This small molecule binds to this protein.
Small molecule (SMILES): NC(=O)CCCSc1nc(N)nc(-c2c(Cl)cc3c4c(cccc24)COC3)n1

Binding-site contacts:
Ligand atom C1 contacts residue PHE131 of chain 1.B at 3.7 Å (hydrophobic).
Ligand atom C10 contacts residue PHE131 of chain 1.B at 3.7 Å (hydrophobic).
Ligand atom C25 contacts residue MET91 of chain 1.B at 3.5 Å (hydrophobic).
Ligand atom N19 contacts residue ASN44 of chain 1.B at 4.0 Å.
Ligand atom S24 contacts residue GLY90 of chain 1.B at 3.6 Å (h-bond).
Ligand atom C23 contacts residue MET91 of chain 1.B at 3.9 Å (hydrophobic).
Ligand atom C23 contacts residue ALA48 of chain 1.B at 4.0 Å (hydrophobic).
Ligand atom O2 contacts residue PHE131 of chain 1.B at 4.0 Å.
Ligand atom C12 contacts residue LEU100 of chain 1.B at 3.9 Å (hydrophobic).
Ligand atom S24 contacts residue ALA48 of chain 1.B at 3.8 Å.
Ligand atom C1 contacts residue ASN99 of chain 1.B at 3.4 Å.
Ligand atom N19 contacts residue THR177 of chain 1.B at 3.9 Å.
Ligand atom CL1 contacts residue MET91 of chain 1.B at 3.9 Å.
Ligand atom C3 contacts residue GLY128 of chain 1.B at 3.7 Å.
Ligand atom N19 contacts residue SER45 of chain 1.B at 3.8 Å.
Ligand atom N22 contacts residue ALA48 of chain 1.B at 3.5 Å.
Ligand atom S24 contacts residue ILE89 of chain 1.B at 3.9 Å.
Ligand atom C18 contacts residue ASP86 of chain 1.B at 3.9 Å.
Ligand atom O2 contacts residue ASN99 of chain 1.B at 3.9 Å.
Ligand atom N30 contacts residue ALA48 of chain 1.B at 3.8 Å.
Ligand atom C10 contacts residue ASN99 of chain 1.B at 3.9 Å.
Ligand atom C25 contacts residue ASN99 of chain 1.B at 3.6 Å.
Ligand atom C25 contacts residue GLY90 of chain 1.B at 3.8 Å.
Ligand atom N16 contacts residue MET91 of chain 1.B at 3.6 Å.
Ligand atom N17 contacts residue ASN44 of chain 1.B at 3.7 Å.
Ligand atom C18 contacts residue ASN44 of chain 1.B at 4.0 Å.
Ligand atom C11 contacts residue PHE131 of chain 1.B at 3.5 Å (hydrophobic).
Ligand atom CL1 contacts residue PHE131 of chain 1.B at 3.9 Å.
Ligand atom N19 contacts residue ASP86 of chain 1.B at 2.9 Å (salt-bridge).
Ligand atom N22 contacts residue THR177 of chain 1.B at 3.6 Å.
Ligand atom O2 contacts residue TYR132 of chain 1.B at 3.5 Å.
Ligand atom C18 contacts residue THR177 of chain 1.B at 4.0 Å.
Ligand atom CL1 contacts residue LEU100 of chain 1.B at 4.0 Å.
Ligand atom S24 contacts residue MET91 of chain 1.B at 4.0 Å.
Ligand atom C1 contacts residue TYR132 of chain 1.B at 3.7 Å (hydrophobic).
Ligand atom C3 contacts residue ASN99 of chain 1.B at 3.6 Å.
Ligand atom N30 contacts residue ASP47 of chain 1.B at 3.8 Å.
Ligand atom C27 contacts residue ILE89 of chain 1.B at 3.5 Å (hydrophobic).
Ligand atom C11 contacts residue LEU100 of chain 1.B at 3.5 Å (hydrophobic).
Ligand atom O29 contacts residue LYS51 of chain 1.B at 4.0 Å.

Sequence of chain 1.B:
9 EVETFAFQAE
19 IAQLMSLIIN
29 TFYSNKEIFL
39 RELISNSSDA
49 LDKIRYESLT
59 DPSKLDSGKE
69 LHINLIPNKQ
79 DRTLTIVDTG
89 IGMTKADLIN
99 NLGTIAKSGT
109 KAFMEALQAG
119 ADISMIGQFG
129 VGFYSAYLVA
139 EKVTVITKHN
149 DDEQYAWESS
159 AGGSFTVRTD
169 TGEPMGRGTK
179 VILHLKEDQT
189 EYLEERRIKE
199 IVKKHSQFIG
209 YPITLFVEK